Binding-site contacts:
Ligand atom C4 contacts residue PHE44 of chain 1.B at 4.4 Å (hydrophobic).
Ligand atom C9 contacts residue PHE162 of chain 1.B at 4.3 Å (hydrophobic).
Ligand atom C11 contacts residue PHE162 of chain 1.B at 3.7 Å (hydrophobic).
Ligand atom C11 contacts residue PHE44 of chain 1.B at 3.8 Å (hydrophobic).
Ligand atom C9 contacts residue PHE44 of chain 1.B at 4.2 Å (hydrophobic).
Ligand atom C2 contacts residue PHE101 of chain 1.B at 3.7 Å (hydrophobic).
Ligand atom C7 contacts residue PHE162 of chain 1.B at 4.0 Å (hydrophobic).
Ligand atom C7 contacts residue MET268 of chain 1.B at 3.9 Å (hydrophobic).
Ligand atom C3 contacts residue PHE101 of chain 1.B at 3.8 Å (hydrophobic).
Ligand atom C3 contacts residue HIS128 of chain 1.B at 3.8 Å.
Ligand atom C5 contacts residue PHE162 of chain 1.B at 3.7 Å (hydrophobic).
Ligand atom C1 contacts residue PHE101 of chain 1.B at 3.9 Å (hydrophobic).
Ligand atom C8 contacts residue PHE104 of chain 1.B at 4.4 Å (hydrophobic).
Ligand atom C4 contacts residue PHE101 of chain 1.B at 4.0 Å (hydrophobic).
Ligand atom C8 contacts residue PHE162 of chain 1.B at 4.0 Å (hydrophobic).
Ligand atom C8 contacts residue PHE267 of chain 1.B at 3.7 Å (hydrophobic).
Ligand atom C3 contacts residue PHE162 of chain 1.B at 4.0 Å (hydrophobic).
Ligand atom C10 contacts residue VAL168 of chain 1.B at 4.0 Å (hydrophobic).
Ligand atom C4 contacts residue PHE162 of chain 1.B at 3.7 Å (hydrophobic).
Ligand atom C10 contacts residue PHE162 of chain 1.B at 4.2 Å (hydrophobic).
Ligand atom O1 contacts residue LYS126 of chain 1.B at 3.2 Å (salt-bridge).
Ligand atom O1 contacts residue PHE101 of chain 1.B at 4.2 Å.
Ligand atom C9 contacts residue VAL168 of chain 1.B at 4.2 Å (hydrophobic).
Ligand atom C10 contacts residue ILE41 of chain 1.B at 3.9 Å (hydrophobic).
Ligand atom C5 contacts residue MET268 of chain 1.B at 3.9 Å (hydrophobic).
Ligand atom C2 contacts residue HIS128 of chain 1.B at 3.4 Å.
Ligand atom C11 contacts residue ILE41 of chain 1.B at 4.2 Å (hydrophobic).
Ligand atom O1 contacts residue HIS128 of chain 1.B at 2.2 Å (h-bond).
Ligand atom C2 contacts residue LYS126 of chain 1.B at 3.4 Å.
Ligand atom C5 contacts residue PHE101 of chain 1.B at 4.2 Å (hydrophobic).
Ligand atom C10 contacts residue HIS169 of chain 1.B at 3.5 Å.
Ligand atom C7 contacts residue PHE101 of chain 1.B at 4.1 Å (hydrophobic).
Ligand atom C10 contacts residue PHE44 of chain 1.B at 3.7 Å (hydrophobic).
Ligand atom C8 contacts residue MET268 of chain 1.B at 3.2 Å (hydrophobic).
Ligand atom C11 contacts residue HIS169 of chain 1.B at 3.9 Å.
Ligand atom C7 contacts residue LYS126 of chain 1.B at 3.9 Å.
Ligand atom C9 contacts residue PHE267 of chain 1.B at 3.6 Å (hydrophobic).
Ligand atom C9 contacts residue HIS169 of chain 1.B at 4.3 Å.
Ligand atom C9 contacts residue MET268 of chain 1.B at 4.0 Å (hydrophobic).
Ligand atom C1 contacts residue LYS126 of chain 1.B at 2.9 Å.

Sequence of chain 1.B:
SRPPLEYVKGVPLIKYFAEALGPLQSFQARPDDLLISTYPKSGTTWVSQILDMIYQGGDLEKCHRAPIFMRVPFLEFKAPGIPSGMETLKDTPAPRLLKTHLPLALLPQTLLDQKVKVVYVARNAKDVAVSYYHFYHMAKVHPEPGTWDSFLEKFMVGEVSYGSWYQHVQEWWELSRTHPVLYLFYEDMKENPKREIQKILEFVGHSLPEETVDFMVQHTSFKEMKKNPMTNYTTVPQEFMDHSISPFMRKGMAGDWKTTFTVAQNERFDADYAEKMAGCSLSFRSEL

This protein binds this small molecule.
Small molecule (SMILES): Oc1ccc2ccccc2c1